The protein below binds the small molecule below.
Small molecule (SMILES): CC(=O)N[C@@H]1[C@@H](O)[C@H](O)[C@@H](CO)O[C@H]1O

Binding-site contacts:
Ligand atom O7 contacts residue CYS820 of chain 1.B at 3.8 Å.
Ligand atom N2 contacts residue ASN589 of chain 1.C at 2.9 Å (h-bond).
Ligand atom O6 contacts residue ASN589 of chain 1.C at 4.5 Å.
Ligand atom C5 contacts residue ASN589 of chain 1.C at 3.6 Å.
Ligand atom C2 contacts residue ASN589 of chain 1.C at 2.5 Å.
Ligand atom C4 contacts residue ASN589 of chain 1.C at 4.2 Å.
Ligand atom C7 contacts residue ASN589 of chain 1.C at 3.3 Å.
Ligand atom O7 contacts residue GLN617 of chain 1.C at 4.2 Å.
Ligand atom C8 contacts residue CYS820 of chain 1.B at 3.6 Å (hydrophobic).
Ligand atom O7 contacts residue ASN589 of chain 1.C at 3.9 Å.
Ligand atom C3 contacts residue ASN589 of chain 1.C at 3.8 Å.
Ligand atom C8 contacts residue ASN589 of chain 1.C at 3.3 Å.
Ligand atom C1 contacts residue ASN589 of chain 1.C at 1.4 Å.
Ligand atom C7 contacts residue ILE819 of chain 1.B at 3.7 Å (hydrophobic).
Ligand atom O5 contacts residue ASN589 of chain 1.C at 2.4 Å (h-bond).
Ligand atom O7 contacts residue ILE819 of chain 1.B at 3.4 Å.
Ligand atom C8 contacts residue ILE819 of chain 1.B at 3.7 Å (hydrophobic).

Sequence of chain 1.C:
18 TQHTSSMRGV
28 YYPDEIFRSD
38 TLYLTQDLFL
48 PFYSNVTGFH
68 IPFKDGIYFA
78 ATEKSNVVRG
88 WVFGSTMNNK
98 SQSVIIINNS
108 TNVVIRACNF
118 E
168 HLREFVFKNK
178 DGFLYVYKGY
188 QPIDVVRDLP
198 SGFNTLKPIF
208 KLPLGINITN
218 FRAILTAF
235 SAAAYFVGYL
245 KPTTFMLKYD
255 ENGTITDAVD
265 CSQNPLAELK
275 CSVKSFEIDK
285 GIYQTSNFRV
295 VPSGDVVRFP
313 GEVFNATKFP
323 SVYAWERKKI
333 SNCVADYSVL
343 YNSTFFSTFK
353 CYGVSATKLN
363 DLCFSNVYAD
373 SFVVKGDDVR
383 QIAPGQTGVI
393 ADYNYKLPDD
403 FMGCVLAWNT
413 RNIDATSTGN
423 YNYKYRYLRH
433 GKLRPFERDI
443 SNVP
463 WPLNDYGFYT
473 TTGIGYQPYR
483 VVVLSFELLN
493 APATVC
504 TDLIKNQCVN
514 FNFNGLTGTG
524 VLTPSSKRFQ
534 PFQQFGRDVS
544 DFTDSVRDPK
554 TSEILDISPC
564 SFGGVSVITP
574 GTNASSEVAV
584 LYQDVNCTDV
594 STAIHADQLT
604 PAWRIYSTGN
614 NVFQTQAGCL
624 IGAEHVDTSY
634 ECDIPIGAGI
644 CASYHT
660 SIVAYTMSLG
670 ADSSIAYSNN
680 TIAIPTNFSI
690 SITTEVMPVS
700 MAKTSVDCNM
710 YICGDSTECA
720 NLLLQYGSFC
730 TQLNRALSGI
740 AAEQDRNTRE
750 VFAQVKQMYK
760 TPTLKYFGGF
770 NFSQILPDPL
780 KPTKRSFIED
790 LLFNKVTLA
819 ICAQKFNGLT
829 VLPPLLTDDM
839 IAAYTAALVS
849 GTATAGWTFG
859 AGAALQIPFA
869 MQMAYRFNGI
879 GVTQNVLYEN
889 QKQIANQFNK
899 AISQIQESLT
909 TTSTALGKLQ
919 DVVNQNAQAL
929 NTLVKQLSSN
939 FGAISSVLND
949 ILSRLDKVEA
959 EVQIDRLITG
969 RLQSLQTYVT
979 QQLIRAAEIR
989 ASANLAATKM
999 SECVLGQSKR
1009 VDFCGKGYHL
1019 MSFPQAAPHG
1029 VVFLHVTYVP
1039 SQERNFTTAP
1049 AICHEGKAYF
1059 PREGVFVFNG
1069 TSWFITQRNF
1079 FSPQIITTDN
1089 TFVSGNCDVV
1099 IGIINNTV

Sequence of chain 1.B:
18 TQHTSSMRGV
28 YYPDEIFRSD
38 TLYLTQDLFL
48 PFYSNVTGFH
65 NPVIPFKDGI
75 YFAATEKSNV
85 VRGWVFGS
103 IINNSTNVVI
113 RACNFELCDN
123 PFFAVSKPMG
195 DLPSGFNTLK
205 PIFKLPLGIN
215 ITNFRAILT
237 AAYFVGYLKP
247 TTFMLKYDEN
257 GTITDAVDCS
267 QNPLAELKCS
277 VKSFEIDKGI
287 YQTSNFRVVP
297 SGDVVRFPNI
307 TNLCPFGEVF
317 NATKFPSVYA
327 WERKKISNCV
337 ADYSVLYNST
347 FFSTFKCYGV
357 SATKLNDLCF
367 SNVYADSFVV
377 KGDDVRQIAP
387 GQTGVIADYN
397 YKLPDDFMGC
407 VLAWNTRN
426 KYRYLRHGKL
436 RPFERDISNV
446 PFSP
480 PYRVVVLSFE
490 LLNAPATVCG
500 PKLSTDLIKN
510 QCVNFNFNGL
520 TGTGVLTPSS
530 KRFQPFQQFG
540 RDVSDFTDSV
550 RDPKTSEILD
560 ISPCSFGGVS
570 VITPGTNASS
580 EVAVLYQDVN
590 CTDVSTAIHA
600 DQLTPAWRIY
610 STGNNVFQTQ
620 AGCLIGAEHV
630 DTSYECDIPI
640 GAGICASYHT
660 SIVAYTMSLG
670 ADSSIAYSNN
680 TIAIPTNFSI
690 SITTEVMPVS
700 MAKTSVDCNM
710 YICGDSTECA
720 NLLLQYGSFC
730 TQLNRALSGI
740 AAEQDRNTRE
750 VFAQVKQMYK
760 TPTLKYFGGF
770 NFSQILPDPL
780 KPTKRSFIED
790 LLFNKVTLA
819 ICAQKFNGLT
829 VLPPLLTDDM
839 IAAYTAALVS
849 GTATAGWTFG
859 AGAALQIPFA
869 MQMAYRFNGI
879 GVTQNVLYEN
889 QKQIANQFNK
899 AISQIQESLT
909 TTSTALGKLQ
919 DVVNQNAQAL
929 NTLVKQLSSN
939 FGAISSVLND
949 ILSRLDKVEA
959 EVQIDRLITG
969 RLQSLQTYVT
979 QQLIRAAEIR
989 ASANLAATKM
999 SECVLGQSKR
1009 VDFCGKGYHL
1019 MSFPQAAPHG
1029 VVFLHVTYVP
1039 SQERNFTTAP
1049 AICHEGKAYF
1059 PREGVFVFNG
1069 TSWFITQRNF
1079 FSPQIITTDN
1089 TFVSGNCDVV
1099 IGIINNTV